Binding-site contacts:
Ligand atom C6 contacts residue MET20 of chain 1.A at 4.3 Å (hydrophobic).
Ligand atom C5 contacts residue VAL41 of chain 1.A at 4.1 Å (hydrophobic).
Ligand atom C7 contacts residue GLN39 of chain 1.A at 3.5 Å.
Ligand atom C9 contacts residue GLU37 of chain 1.A at 3.9 Å.
Ligand atom O contacts residue MET20 of chain 1.A at 3.0 Å (h-bond).
Ligand atom C9 contacts residue GLN39 of chain 1.A at 4.2 Å.
Ligand atom C8 contacts residue GLN39 of chain 1.A at 3.8 Å.
Ligand atom N contacts residue MET20 of chain 1.A at 4.0 Å.
Ligand atom C6 contacts residue LYS65 of chain 1.A at 4.4 Å.
Ligand atom O1 contacts residue GLN39 of chain 1.A at 3.9 Å.
Ligand atom C6 contacts residue LEU62 of chain 1.A at 3.8 Å (hydrophobic).
Ligand atom C8 contacts residue GLN38 of chain 1.A at 3.7 Å.
Ligand atom C1 contacts residue LYS65 of chain 1.A at 3.7 Å.
Ligand atom O1 contacts residue VAL40 of chain 1.A at 3.7 Å.
Ligand atom C7 contacts residue VAL40 of chain 1.A at 4.4 Å (hydrophobic).
Ligand atom C6 contacts residue LYS63 of chain 1.A at 3.9 Å.
Ligand atom C4 contacts residue MET20 of chain 1.A at 3.6 Å (hydrophobic).
Ligand atom C2 contacts residue MET20 of chain 1.A at 3.7 Å (hydrophobic).
Ligand atom N contacts residue LYS65 of chain 1.A at 3.8 Å.
Ligand atom C contacts residue LYS65 of chain 1.A at 3.2 Å.
Ligand atom C6 contacts residue VAL41 of chain 1.A at 3.8 Å (hydrophobic).
Ligand atom C7 contacts residue VAL41 of chain 1.A at 3.8 Å (hydrophobic).
Ligand atom O1 contacts residue VAL41 of chain 1.A at 3.0 Å (h-bond).
Ligand atom C4 contacts residue LYS65 of chain 1.A at 4.5 Å.
Ligand atom C9 contacts residue GLN38 of chain 1.A at 3.7 Å.

A small-molecule ligand and the protein it binds are described below.
Small molecule (SMILES): CCNC(=O)CN1C[C@@H](C)OC[C@@H]1C

Sequence of chain 1.A:
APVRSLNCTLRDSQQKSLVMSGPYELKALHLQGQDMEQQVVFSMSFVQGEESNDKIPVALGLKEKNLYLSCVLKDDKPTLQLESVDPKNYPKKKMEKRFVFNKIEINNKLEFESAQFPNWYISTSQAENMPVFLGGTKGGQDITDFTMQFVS